This protein binds this small molecule.
Small molecule (SMILES): C=C(C)[C@@H]1NC(=O)[C@@H](NC)[C@@H](O)c2cc(Cl)c(O)c(c2)O[C@](C)(CC)[C@@H](C(=O)N2CC=C[C@H]2C(=O)N/C(C(=O)N/C(=C/C(=O)O)C(=O)O)=C(\C)CC)NC1=O

Sequence of chain 1.B:
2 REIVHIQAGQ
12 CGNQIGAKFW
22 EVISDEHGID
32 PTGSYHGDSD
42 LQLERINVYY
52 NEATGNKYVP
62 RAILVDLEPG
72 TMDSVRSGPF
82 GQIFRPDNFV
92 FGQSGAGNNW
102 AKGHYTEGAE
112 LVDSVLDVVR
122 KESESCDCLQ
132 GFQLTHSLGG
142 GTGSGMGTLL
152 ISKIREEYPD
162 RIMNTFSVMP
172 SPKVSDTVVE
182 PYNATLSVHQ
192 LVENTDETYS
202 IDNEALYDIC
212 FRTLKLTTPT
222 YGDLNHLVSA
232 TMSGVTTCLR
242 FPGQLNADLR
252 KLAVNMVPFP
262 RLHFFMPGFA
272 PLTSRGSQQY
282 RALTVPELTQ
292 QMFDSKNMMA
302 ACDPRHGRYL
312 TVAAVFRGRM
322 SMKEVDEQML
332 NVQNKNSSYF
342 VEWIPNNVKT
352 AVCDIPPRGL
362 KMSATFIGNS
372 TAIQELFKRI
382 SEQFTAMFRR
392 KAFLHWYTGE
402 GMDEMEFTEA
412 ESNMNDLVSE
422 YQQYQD

Sequence of chain 1.C:
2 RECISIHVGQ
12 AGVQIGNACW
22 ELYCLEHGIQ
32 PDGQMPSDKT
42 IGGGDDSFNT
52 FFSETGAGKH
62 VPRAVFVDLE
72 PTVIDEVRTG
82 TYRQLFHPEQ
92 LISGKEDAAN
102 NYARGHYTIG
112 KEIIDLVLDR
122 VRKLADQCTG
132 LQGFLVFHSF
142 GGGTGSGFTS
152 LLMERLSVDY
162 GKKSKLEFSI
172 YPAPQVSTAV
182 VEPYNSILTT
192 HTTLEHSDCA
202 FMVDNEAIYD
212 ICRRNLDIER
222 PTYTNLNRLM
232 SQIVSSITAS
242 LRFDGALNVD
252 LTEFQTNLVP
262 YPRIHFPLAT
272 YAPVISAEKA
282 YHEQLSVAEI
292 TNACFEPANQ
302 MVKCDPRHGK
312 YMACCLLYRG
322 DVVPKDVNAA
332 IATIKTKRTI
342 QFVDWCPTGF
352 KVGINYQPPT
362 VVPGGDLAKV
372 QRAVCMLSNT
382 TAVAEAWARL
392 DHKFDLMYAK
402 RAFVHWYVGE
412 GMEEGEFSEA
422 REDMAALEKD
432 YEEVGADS

Binding-site contacts:
Ligand atom O3 contacts residue VAL353 of chain 1.C at 3.4 Å.
Ligand atom C32 contacts residue TYR222 of chain 1.B at 3.7 Å (hydrophobic).
Ligand atom O9 contacts residue THR221 of chain 1.B at 3.1 Å.
Ligand atom C2 contacts residue TYR222 of chain 1.B at 3.6 Å (hydrophobic).
Ligand atom CL1 contacts residue ASN329 of chain 1.C at 3.4 Å.
Ligand atom C26 contacts residue VAL353 of chain 1.C at 3.4 Å (hydrophobic).
Ligand atom C30 contacts residue THR221 of chain 1.B at 3.2 Å.
Ligand atom C5 contacts residue VAL353 of chain 1.C at 3.7 Å (hydrophobic).
Ligand atom O4 contacts residue SER176 of chain 1.B at 3.4 Å (h-bond).
Ligand atom C25 contacts residue VAL353 of chain 1.C at 3.5 Å (hydrophobic).
Ligand atom C8 contacts residue VAL175 of chain 1.B at 3.5 Å (hydrophobic).
Ligand atom N2 contacts residue ASN329 of chain 1.C at 3.4 Å (h-bond).
Ligand atom C26 contacts residue ASN329 of chain 1.C at 3.1 Å.
Ligand atom C27 contacts residue PRO325 of chain 1.C at 3.7 Å (hydrophobic).
Ligand atom C29 contacts residue PRO220 of chain 1.B at 3.4 Å (hydrophobic).
Ligand atom O1 contacts residue VAL175 of chain 1.B at 3.7 Å.
Ligand atom O2 contacts residue PRO325 of chain 1.C at 3.3 Å.
Ligand atom C9 contacts residue VAL175 of chain 1.B at 3.5 Å (hydrophobic).
Ligand atom C36 contacts residue THR221 of chain 1.B at 3.7 Å.
Ligand atom C13 contacts residue SER176 of chain 1.B at 3.2 Å.
Ligand atom C29 contacts residue THR221 of chain 1.B at 3.2 Å.
Ligand atom C24 contacts residue TYR222 of chain 1.B at 2.9 Å (hydrophobic).
Ligand atom C22 contacts residue TYR222 of chain 1.B at 2.9 Å (hydrophobic).
Ligand atom N5 contacts residue THR221 of chain 1.B at 3.7 Å.
Ligand atom CL1 contacts residue THR219 of chain 1.B at 3.2 Å.
Ligand atom C10 contacts residue ASN329 of chain 1.C at 3.2 Å.
Ligand atom N2 contacts residue VAL353 of chain 1.C at 3.7 Å.
Ligand atom C11 contacts residue ASN329 of chain 1.C at 3.7 Å.
Ligand atom O2 contacts residue ASN329 of chain 1.C at 3.6 Å.
Ligand atom O4 contacts residue VAL175 of chain 1.B at 3.2 Å (h-bond).
Ligand atom C23 contacts residue PRO220 of chain 1.B at 3.3 Å (hydrophobic).
Ligand atom C6 contacts residue VAL353 of chain 1.C at 3.6 Å (hydrophobic).
Ligand atom N6 contacts residue PHE351 of chain 1.C at 3.4 Å (h-bond).
Ligand atom C23 contacts residue TYR222 of chain 1.B at 3.7 Å (hydrophobic).
Ligand atom C13 contacts residue VAL175 of chain 1.B at 3.1 Å (hydrophobic).
Ligand atom C23 contacts residue THR221 of chain 1.B at 3.1 Å.
Ligand atom C1 contacts residue VAL175 of chain 1.B at 3.5 Å (hydrophobic).
Ligand atom O5 contacts residue PRO220 of chain 1.B at 2.7 Å (h-bond).
Ligand atom C12 contacts residue VAL175 of chain 1.B at 3.6 Å (hydrophobic).
Ligand atom C35 contacts residue TYR222 of chain 1.B at 3.7 Å (hydrophobic).